This small molecule binds to this protein.
Small molecule (SMILES): CCC(CC)CN(C[C@@H](O)[C@H](Cc1ccccc1)NC(=O)O[C@H]1CO[C@H]2OCC[C@H]21)S(=O)(=O)c1ccc2c(c1)OCO2

Binding-site contacts:
Ligand atom C36 contacts residue GLY49 of chain 1.B at 3.6 Å.
Ligand atom C35 contacts residue VAL82 of chain 1.A at 3.7 Å (hydrophobic).
Ligand atom C36 contacts residue PRO81 of chain 1.A at 3.6 Å (hydrophobic).
Ligand atom O18 contacts residue ASP25 of chain 1.A at 2.5 Å (salt-bridge).
Ligand atom C7 contacts residue VAL32 of chain 1.A at 3.5 Å (hydrophobic).
Ligand atom C31 contacts residue GLY48 of chain 1.B at 3.1 Å.
Ligand atom C1 contacts residue ASP30 of chain 1.A at 3.1 Å.
Ligand atom N20 contacts residue GLY27 of chain 1.B at 3.0 Å (h-bond).
Ligand atom O2 contacts residue ILE47 of chain 1.A at 3.8 Å.
Ligand atom C32 contacts residue GLY27 of chain 1.B at 3.6 Å.
Ligand atom O26 contacts residue ASP29 of chain 1.B at 3.1 Å (salt-bridge).
Ligand atom C7 contacts residue ALA28 of chain 1.A at 3.4 Å (hydrophobic).
Ligand atom C30 contacts residue GLY48 of chain 1.B at 3.0 Å.
Ligand atom O9 contacts residue ILE50 of chain 1.B at 3.1 Å.
Ligand atom C29 contacts residue GLY27 of chain 1.B at 3.7 Å.
Ligand atom C4 contacts residue GLY48 of chain 1.A at 3.3 Å.
Ligand atom C32 contacts residue ASP25 of chain 1.A at 3.2 Å.
Ligand atom C16 contacts residue ASP25 of chain 1.A at 3.2 Å.
Ligand atom O10 contacts residue ILE50 of chain 1.B at 3.6 Å.
Ligand atom O26 contacts residue ASP30 of chain 1.B at 3.0 Å (salt-bridge).
Ligand atom C17 contacts residue ASP25 of chain 1.A at 3.3 Å.
Ligand atom O28 contacts residue ASP29 of chain 1.B at 2.8 Å (salt-bridge).
Ligand atom C7 contacts residue ASP30 of chain 1.A at 3.2 Å.
Ligand atom C27 contacts residue ASP29 of chain 1.B at 3.5 Å.
Ligand atom O18 contacts residue ASP25 of chain 1.B at 2.6 Å (salt-bridge).
Ligand atom C33 contacts residue GLY27 of chain 1.B at 3.2 Å.
Ligand atom C27 contacts residue ASP30 of chain 1.B at 3.8 Å.
Ligand atom C18 contacts residue VAL84 of chain 1.B at 3.8 Å (hydrophobic).
Ligand atom O1 contacts residue ASP30 of chain 1.A at 2.9 Å (salt-bridge).
Ligand atom C12 contacts residue GLY27 of chain 1.A at 3.8 Å.
Ligand atom C14 contacts residue VAL82 of chain 1.B at 3.7 Å (hydrophobic).
Ligand atom O18 contacts residue GLY27 of chain 1.B at 3.3 Å.
Ligand atom O9 contacts residue GLY49 of chain 1.A at 3.4 Å.
Ligand atom C6 contacts residue ALA28 of chain 1.A at 3.5 Å (hydrophobic).
Ligand atom C20 contacts residue VAL82 of chain 1.B at 3.6 Å (hydrophobic).
Ligand atom O26 contacts residue ALA28 of chain 1.B at 3.7 Å.
Ligand atom C17 contacts residue ASP25 of chain 1.B at 3.4 Å.
Ligand atom C20 contacts residue PRO81 of chain 1.B at 3.8 Å (hydrophobic).
Ligand atom C36 contacts residue ILE50 of chain 1.B at 3.7 Å (hydrophobic).
Ligand atom O23 contacts residue ALA28 of chain 1.B at 3.5 Å.

Sequence of chain 1.A:
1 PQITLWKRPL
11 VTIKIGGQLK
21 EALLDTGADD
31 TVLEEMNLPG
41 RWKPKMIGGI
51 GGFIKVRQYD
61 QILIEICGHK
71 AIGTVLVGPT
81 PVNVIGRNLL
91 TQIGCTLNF

Sequence of chain 1.B:
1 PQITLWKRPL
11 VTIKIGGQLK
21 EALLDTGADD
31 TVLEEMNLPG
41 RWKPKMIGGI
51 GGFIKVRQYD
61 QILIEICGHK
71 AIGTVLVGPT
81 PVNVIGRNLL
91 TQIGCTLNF